Sequence of chain 1.A:
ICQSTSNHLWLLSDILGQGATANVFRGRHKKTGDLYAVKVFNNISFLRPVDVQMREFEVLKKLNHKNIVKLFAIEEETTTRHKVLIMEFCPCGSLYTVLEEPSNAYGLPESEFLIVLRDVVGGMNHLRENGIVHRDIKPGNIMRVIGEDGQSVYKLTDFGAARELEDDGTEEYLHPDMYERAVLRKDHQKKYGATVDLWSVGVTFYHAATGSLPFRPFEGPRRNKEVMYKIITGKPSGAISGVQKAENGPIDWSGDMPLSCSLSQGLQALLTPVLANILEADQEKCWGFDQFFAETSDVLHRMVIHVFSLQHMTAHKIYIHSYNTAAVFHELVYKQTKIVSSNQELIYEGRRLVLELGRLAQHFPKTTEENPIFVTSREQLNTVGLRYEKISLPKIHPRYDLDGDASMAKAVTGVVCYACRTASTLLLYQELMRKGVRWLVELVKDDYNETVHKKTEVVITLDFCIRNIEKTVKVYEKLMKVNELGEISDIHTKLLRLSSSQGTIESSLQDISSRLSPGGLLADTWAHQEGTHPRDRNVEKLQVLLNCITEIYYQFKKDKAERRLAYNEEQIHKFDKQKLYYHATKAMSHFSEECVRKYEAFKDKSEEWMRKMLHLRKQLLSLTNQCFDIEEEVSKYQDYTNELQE

Binding-site contacts:
Ligand atom C33 contacts residue GLY19 of chain 1.A at 3.6 Å.
Ligand atom N08 contacts residue MET143 of chain 1.A at 3.8 Å.
Ligand atom C25 contacts residue GLY93 of chain 1.A at 3.7 Å.
Ligand atom C34 contacts residue ALA22 of chain 1.A at 3.7 Å (hydrophobic).
Ligand atom I01 contacts residue MET87 of chain 1.A at 3.6 Å.
Ligand atom C15 contacts residue TYR96 of chain 1.A at 3.8 Å (hydrophobic).
Ligand atom C24 contacts residue GLY93 of chain 1.A at 3.7 Å.
Ligand atom C30 contacts residue GLU88 of chain 1.A at 3.4 Å.
Ligand atom I01 contacts residue LYS39 of chain 1.A at 3.6 Å.
Ligand atom C33 contacts residue GLN18 of chain 1.A at 3.8 Å.
Ligand atom N07 contacts residue VAL24 of chain 1.A at 3.3 Å.
Ligand atom C32 contacts residue VAL24 of chain 1.A at 3.7 Å (hydrophobic).
Ligand atom N10 contacts residue MET143 of chain 1.A at 3.6 Å.
Ligand atom C23 contacts residue GLY140 of chain 1.A at 3.8 Å.
Ligand atom C21 contacts residue GLY17 of chain 1.A at 3.7 Å.
Ligand atom C19 contacts residue MET143 of chain 1.A at 3.5 Å (hydrophobic).
Ligand atom C22 contacts residue CYS90 of chain 1.A at 3.2 Å (hydrophobic).
Ligand atom O04 contacts residue THR157 of chain 1.A at 3.6 Å.
Ligand atom C30 contacts residue ALA37 of chain 1.A at 3.6 Å (hydrophobic).
Ligand atom N06 contacts residue LEU16 of chain 1.A at 3.1 Å (h-bond).
Ligand atom C27 contacts residue MET143 of chain 1.A at 3.4 Å (hydrophobic).
Ligand atom O04 contacts residue LYS39 of chain 1.A at 3.0 Å (salt-bridge).
Ligand atom C16 contacts residue THR97 of chain 1.A at 3.7 Å.
Ligand atom C26 contacts residue VAL24 of chain 1.A at 3.8 Å (hydrophobic).
Ligand atom C27 contacts residue CYS90 of chain 1.A at 3.6 Å (hydrophobic).
Ligand atom S02 contacts residue ASP158 of chain 1.A at 3.4 Å (salt-bridge).
Ligand atom O03 contacts residue SER94 of chain 1.A at 3.1 Å (h-bond).
Ligand atom O03 contacts residue THR97 of chain 1.A at 2.8 Å (h-bond).
Ligand atom N11 contacts residue MET143 of chain 1.A at 3.7 Å.
Ligand atom S02 contacts residue LYS39 of chain 1.A at 3.6 Å.
Ligand atom C14 contacts residue LEU16 of chain 1.A at 3.7 Å (hydrophobic).
Ligand atom N08 contacts residue CYS90 of chain 1.A at 2.6 Å (h-bond).
Ligand atom C15 contacts residue SER94 of chain 1.A at 3.2 Å.
Ligand atom C31 contacts residue VAL24 of chain 1.A at 3.7 Å (hydrophobic).
Ligand atom N08 contacts residue PHE89 of chain 1.A at 3.5 Å.
Ligand atom C23 contacts residue MET143 of chain 1.A at 3.8 Å (hydrophobic).
Ligand atom N11 contacts residue CYS90 of chain 1.A at 3.0 Å (h-bond).
Ligand atom C25 contacts residue CYS90 of chain 1.A at 3.2 Å (hydrophobic).
Ligand atom C30 contacts residue CYS90 of chain 1.A at 3.7 Å (hydrophobic).
Ligand atom C25 contacts residue PRO91 of chain 1.A at 3.6 Å (hydrophobic).

A protein and the small-molecule ligand that binds it are described below.
Small molecule (SMILES): O=C(NCCCNc1nc(Nc2cccc(NC(=O)N3CCCC3)c2)ncc1I)c1cccs1